Binding-site contacts:
Ligand atom O5 contacts residue PRO156 of chain 2.A at 3.9 Å.
Ligand atom O7 contacts residue ASP180 of chain 2.A at 4.3 Å.
Ligand atom N2 contacts residue ASN182 of chain 2.A at 2.8 Å (h-bond).
Ligand atom C1 contacts residue PRO156 of chain 2.A at 4.0 Å (hydrophobic).
Ligand atom C5 contacts residue ASN182 of chain 2.A at 3.7 Å.
Ligand atom O7 contacts residue ASN155 of chain 2.A at 3.4 Å (h-bond).
Ligand atom O5 contacts residue ASN182 of chain 2.A at 2.4 Å (h-bond).
Ligand atom O6 contacts residue LYS158 of chain 2.A at 3.7 Å.
Ligand atom O7 contacts residue THR181 of chain 2.A at 4.2 Å.
Ligand atom C2 contacts residue ASN182 of chain 2.A at 2.3 Å.
Ligand atom C4 contacts residue ASN182 of chain 2.A at 4.1 Å.
Ligand atom C2 contacts residue PRO156 of chain 2.A at 4.3 Å (hydrophobic).
Ligand atom C1 contacts residue ASN182 of chain 2.A at 1.5 Å.
Ligand atom C3 contacts residue ASN182 of chain 2.A at 3.7 Å.
Ligand atom O7 contacts residue PRO156 of chain 2.A at 3.5 Å.
Ligand atom O7 contacts residue ASN182 of chain 2.A at 3.6 Å (h-bond).
Ligand atom C7 contacts residue ASN182 of chain 2.A at 3.6 Å.
Ligand atom C7 contacts residue PRO156 of chain 2.A at 4.3 Å (hydrophobic).

A protein and the small-molecule ligand that binds it are described below.
Small molecule (SMILES): CC(=O)N[C@@H]1[C@@H](O)[C@H](O)[C@@H](CO)O[C@H]1O

Sequence of chain 2.A:
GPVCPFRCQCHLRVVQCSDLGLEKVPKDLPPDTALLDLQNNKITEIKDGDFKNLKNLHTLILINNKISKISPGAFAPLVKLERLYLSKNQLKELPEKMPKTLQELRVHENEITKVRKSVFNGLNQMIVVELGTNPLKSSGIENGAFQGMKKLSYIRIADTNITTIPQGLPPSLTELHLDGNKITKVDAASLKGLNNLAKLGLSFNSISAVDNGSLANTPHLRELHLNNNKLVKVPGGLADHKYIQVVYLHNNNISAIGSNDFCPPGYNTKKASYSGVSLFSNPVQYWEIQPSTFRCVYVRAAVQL